The protein below binds the small molecule below.
Small molecule (SMILES): O=C(C1CCCCC1)N1CCN(S(=O)(=O)c2cccc3cnccc23)CC1

Binding-site contacts:
Ligand atom C24 contacts residue ALA145 of chain 3.A at 3.9 Å (hydrophobic).
Ligand atom C21 contacts residue TYR347 of chain 2.A at 3.7 Å (hydrophobic).
Ligand atom C20 contacts residue IMP1 of chain 3.C at 3.2 Å.
Ligand atom N22 contacts residue VAL195 of chain 3.A at 3.7 Å.
Ligand atom O17 contacts residue MET284 of chain 3.A at 3.4 Å.
Ligand atom C02 contacts residue ALA145 of chain 3.A at 4.0 Å (hydrophobic).
Ligand atom O16 contacts residue GLU318 of chain 3.A at 3.7 Å.
Ligand atom O17 contacts residue GLY285 of chain 3.A at 3.0 Å (h-bond).
Ligand atom C21 contacts residue GLY196 of chain 3.A at 3.8 Å.
Ligand atom C14 contacts residue GLU318 of chain 3.A at 3.3 Å.
Ligand atom C23 contacts residue GLY194 of chain 3.A at 3.4 Å.
Ligand atom O16 contacts residue GLY285 of chain 3.A at 3.6 Å.
Ligand atom C07 contacts residue TYR347 of chain 2.A at 3.9 Å (hydrophobic).
Ligand atom C05 contacts residue TYR347 of chain 2.A at 3.9 Å (hydrophobic).
Ligand atom C20 contacts residue THR203 of chain 3.A at 3.5 Å.
Ligand atom O16 contacts residue IMP1 of chain 3.C at 2.8 Å (h-bond).
Ligand atom C19 contacts residue IMP1 of chain 3.C at 3.4 Å.
Ligand atom C24 contacts residue IMP1 of chain 3.C at 3.6 Å.
Ligand atom O17 contacts residue IMP1 of chain 3.C at 3.7 Å.
Ligand atom S15 contacts residue IMP1 of chain 3.C at 3.8 Å.
Ligand atom N22 contacts residue GLY196 of chain 3.A at 3.0 Å (h-bond).
Ligand atom C06 contacts residue PRO46 of chain 2.A at 3.7 Å (hydrophobic).
Ligand atom C19 contacts residue ALA145 of chain 3.A at 3.7 Å (hydrophobic).
Ligand atom C21 contacts residue IMP1 of chain 3.C at 3.6 Å.
Ligand atom N12 contacts residue ALA145 of chain 3.A at 3.9 Å.
Ligand atom C26 contacts residue IMP1 of chain 3.C at 3.9 Å.
Ligand atom C13 contacts residue GLU318 of chain 3.A at 3.5 Å.
Ligand atom N09 contacts residue ALA145 of chain 3.A at 3.9 Å.
Ligand atom C18 contacts residue IMP1 of chain 3.C at 3.8 Å.
Ligand atom C14 contacts residue TYR347 of chain 2.A at 3.8 Å (hydrophobic).
Ligand atom C06 contacts residue ALA343 of chain 2.A at 3.6 Å (hydrophobic).
Ligand atom C25 contacts residue IMP1 of chain 3.C at 3.4 Å.
Ligand atom C04 contacts residue GLU318 of chain 3.A at 3.9 Å.
Ligand atom C06 contacts residue TYR347 of chain 2.A at 3.7 Å (hydrophobic).
Ligand atom C05 contacts residue ALA343 of chain 2.A at 3.7 Å (hydrophobic).
Ligand atom C18 contacts residue ALA145 of chain 3.A at 3.9 Å (hydrophobic).
Ligand atom C21 contacts residue THR203 of chain 3.A at 3.1 Å.
Ligand atom C05 contacts residue PRO46 of chain 2.A at 3.6 Å (hydrophobic).
Ligand atom C06 contacts residue GLY346 of chain 2.A at 3.8 Å.
Ligand atom C20 contacts residue TYR347 of chain 2.A at 3.8 Å (hydrophobic).

Sequence of chain 2.A:
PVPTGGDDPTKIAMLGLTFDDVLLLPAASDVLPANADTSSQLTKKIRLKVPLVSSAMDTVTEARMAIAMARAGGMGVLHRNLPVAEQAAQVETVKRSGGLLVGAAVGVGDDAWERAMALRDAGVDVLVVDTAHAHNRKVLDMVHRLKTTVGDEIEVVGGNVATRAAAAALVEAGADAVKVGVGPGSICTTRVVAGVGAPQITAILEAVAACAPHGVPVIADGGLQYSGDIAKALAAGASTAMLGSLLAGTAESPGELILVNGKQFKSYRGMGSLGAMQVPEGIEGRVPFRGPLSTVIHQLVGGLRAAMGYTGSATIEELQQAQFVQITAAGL

Sequence of chain 3.A:
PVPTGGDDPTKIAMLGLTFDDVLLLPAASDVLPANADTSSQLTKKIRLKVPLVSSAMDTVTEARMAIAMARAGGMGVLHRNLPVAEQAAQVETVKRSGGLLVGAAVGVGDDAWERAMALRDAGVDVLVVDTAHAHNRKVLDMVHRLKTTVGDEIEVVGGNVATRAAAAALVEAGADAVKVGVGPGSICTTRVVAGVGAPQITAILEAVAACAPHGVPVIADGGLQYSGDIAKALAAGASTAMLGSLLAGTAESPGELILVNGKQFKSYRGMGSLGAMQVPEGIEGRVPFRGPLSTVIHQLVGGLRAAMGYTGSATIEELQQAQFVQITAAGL